Sequence of chain 1.B:
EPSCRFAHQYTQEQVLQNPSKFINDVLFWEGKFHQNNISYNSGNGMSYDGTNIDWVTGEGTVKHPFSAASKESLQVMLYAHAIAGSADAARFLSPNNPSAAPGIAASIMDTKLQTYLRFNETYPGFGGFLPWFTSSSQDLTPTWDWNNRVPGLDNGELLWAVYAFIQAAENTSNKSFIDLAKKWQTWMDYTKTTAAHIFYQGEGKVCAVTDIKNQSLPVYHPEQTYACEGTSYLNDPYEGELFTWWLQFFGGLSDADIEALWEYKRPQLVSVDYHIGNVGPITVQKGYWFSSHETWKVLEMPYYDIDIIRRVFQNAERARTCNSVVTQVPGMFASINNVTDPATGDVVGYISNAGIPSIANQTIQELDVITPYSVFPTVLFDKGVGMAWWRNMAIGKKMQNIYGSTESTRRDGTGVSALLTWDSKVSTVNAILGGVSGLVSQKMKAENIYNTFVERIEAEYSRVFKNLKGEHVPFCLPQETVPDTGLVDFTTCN

Binding-site contacts:
Ligand atom C3 contacts residue HIS304 of chain 1.B at 3.7 Å.
Ligand atom C4 contacts residue ASP165 of chain 1.B at 3.4 Å.
Ligand atom C2 contacts residue LEU164 of chain 1.B at 4.1 Å (hydrophobic).
Ligand atom O6 contacts residue TRP157 of chain 1.B at 3.9 Å.
Ligand atom C3 contacts residue LEU164 of chain 1.B at 4.3 Å (hydrophobic).
Ligand atom C4 contacts residue GLU250 of chain 1.B at 3.4 Å.
Ligand atom C4 contacts residue HIS304 of chain 1.B at 3.9 Å.
Ligand atom O3 contacts residue GLU250 of chain 1.B at 2.5 Å (salt-bridge).
Ligand atom O4 contacts residue TYR249 of chain 1.B at 4.4 Å.
Ligand atom O4 contacts residue HIS304 of chain 1.B at 3.0 Å (h-bond).
Ligand atom O2 contacts residue GLU250 of chain 1.B at 4.1 Å.
Ligand atom O6 contacts residue ASP247 of chain 1.B at 2.6 Å (salt-bridge).
Ligand atom C6 contacts residue TRP157 of chain 1.B at 3.8 Å (hydrophobic).
Ligand atom C3 contacts residue ASP165 of chain 1.B at 3.2 Å.
Ligand atom O1 contacts residue TRP300 of chain 1.B at 3.7 Å.
Ligand atom C6 contacts residue TYR249 of chain 1.B at 3.9 Å (hydrophobic).
Ligand atom O4 contacts residue GLU250 of chain 1.B at 2.6 Å (salt-bridge).
Ligand atom O4 contacts residue ASP165 of chain 1.B at 2.6 Å (salt-bridge).
Ligand atom O6 contacts residue VAL220 of chain 1.B at 4.4 Å.
Ligand atom O2 contacts residue LEU164 of chain 1.B at 4.0 Å.
Ligand atom O6 contacts residue TYR249 of chain 1.B at 3.8 Å.
Ligand atom O3 contacts residue HIS304 of chain 1.B at 3.4 Å (h-bond).
Ligand atom C5 contacts residue ASP165 of chain 1.B at 4.0 Å.
Ligand atom C6 contacts residue PRO162 of chain 1.B at 4.2 Å (hydrophobic).
Ligand atom O3 contacts residue LEU164 of chain 1.B at 3.8 Å.
Ligand atom C6 contacts residue VAL220 of chain 1.B at 3.8 Å (hydrophobic).
Ligand atom O3 contacts residue TRP143 of chain 1.B at 3.4 Å.
Ligand atom C4 contacts residue TRP143 of chain 1.B at 3.9 Å (hydrophobic).
Ligand atom O4 contacts residue TRP143 of chain 1.B at 3.0 Å (h-bond).
Ligand atom O5 contacts residue TYR299 of chain 1.B at 4.3 Å.
Ligand atom O4 contacts residue TRP157 of chain 1.B at 4.1 Å.
Ligand atom C5 contacts residue TYR299 of chain 1.B at 3.8 Å (hydrophobic).
Ligand atom C6 contacts residue TYR299 of chain 1.B at 3.5 Å (hydrophobic).
Ligand atom O4 contacts residue GLU305 of chain 1.B at 4.0 Å.
Ligand atom C4 contacts residue LEU164 of chain 1.B at 4.2 Å (hydrophobic).
Ligand atom C6 contacts residue ASP247 of chain 1.B at 3.5 Å.
Ligand atom O3 contacts residue ASP165 of chain 1.B at 2.9 Å (salt-bridge).
Ligand atom C3 contacts residue GLU250 of chain 1.B at 3.7 Å.
Ligand atom O4 contacts residue PRO162 of chain 1.B at 3.5 Å.
Ligand atom O1 contacts residue TYR299 of chain 1.B at 4.4 Å.

A protein and the small-molecule ligand that binds it are described below.
Small molecule (SMILES): OC[C@H]1O[C@@H](O[C@@H]2[C@@H](O)[C@H](O)[C@@H](CO)O[C@@H]2O)[C@H](O)[C@@H](O)[C@@H]1O